Sequence of chain 1.A:
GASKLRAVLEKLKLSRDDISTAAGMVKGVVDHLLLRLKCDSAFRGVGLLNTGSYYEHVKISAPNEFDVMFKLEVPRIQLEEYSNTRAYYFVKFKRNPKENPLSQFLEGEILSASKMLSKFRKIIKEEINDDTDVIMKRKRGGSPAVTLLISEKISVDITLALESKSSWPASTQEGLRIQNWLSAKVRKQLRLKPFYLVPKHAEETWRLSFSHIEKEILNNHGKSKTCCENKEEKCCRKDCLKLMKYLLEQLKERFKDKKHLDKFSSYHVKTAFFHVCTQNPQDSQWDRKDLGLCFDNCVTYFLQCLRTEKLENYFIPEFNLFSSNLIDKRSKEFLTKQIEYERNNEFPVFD

The small molecule below binds the protein below.
Small molecule (SMILES): O=C(NCc1ccc2ncccc2c1)c1cc(Br)ccc1O

Binding-site contacts:
Ligand atom C19 contacts residue PHE219 of chain 1.A at 3.6 Å (hydrophobic).
Ligand atom C3 contacts residue LEU217 of chain 1.A at 3.9 Å (hydrophobic).
Ligand atom C17 contacts residue GLU223 of chain 1.A at 3.5 Å.
Ligand atom C4 contacts residue ARG216 of chain 1.A at 4.0 Å.
Ligand atom BR21 contacts residue LYS279 of chain 1.A at 3.9 Å.
Ligand atom C18 contacts residue SER220 of chain 1.A at 3.5 Å.
Ligand atom C8 contacts residue ARG216 of chain 1.A at 3.7 Å.
Ligand atom C9 contacts residue ARG216 of chain 1.A at 3.8 Å.
Ligand atom O20 contacts residue TYR276 of chain 1.A at 3.6 Å.
Ligand atom C16 contacts residue PHE324 of chain 1.A at 3.9 Å (hydrophobic).
Ligand atom C2 contacts residue ASN322 of chain 1.A at 3.6 Å.
Ligand atom C4 contacts residue ALA87 of chain 1.A at 3.8 Å (hydrophobic).
Ligand atom O20 contacts residue ARG216 of chain 1.A at 4.0 Å.
Ligand atom C13 contacts residue ASN322 of chain 1.A at 3.9 Å.
Ligand atom C15 contacts residue PHE324 of chain 1.A at 3.6 Å (hydrophobic).
Ligand atom C2 contacts residue LEU217 of chain 1.A at 3.2 Å (hydrophobic).
Ligand atom O20 contacts residue PHE219 of chain 1.A at 2.9 Å (h-bond).
Ligand atom C18 contacts residue PHE219 of chain 1.A at 3.6 Å (hydrophobic).
Ligand atom N1 contacts residue LEU217 of chain 1.A at 3.5 Å (h-bond).
Ligand atom N1 contacts residue PHE219 of chain 1.A at 3.9 Å.
Ligand atom C9 contacts residue TYR276 of chain 1.A at 3.7 Å (hydrophobic).
Ligand atom C5 contacts residue ARG216 of chain 1.A at 3.9 Å.
Ligand atom C18 contacts residue TYR276 of chain 1.A at 3.8 Å (hydrophobic).
Ligand atom C7 contacts residue ARG216 of chain 1.A at 3.6 Å.
Ligand atom N12 contacts residue TYR88 of chain 1.A at 3.9 Å.
Ligand atom O20 contacts residue SER218 of chain 1.A at 3.6 Å.
Ligand atom C6 contacts residue LEU330 of chain 1.A at 4.0 Å (hydrophobic).
Ligand atom C6 contacts residue ARG216 of chain 1.A at 3.8 Å.
Ligand atom N12 contacts residue PHE328 of chain 1.A at 3.9 Å.
Ligand atom N12 contacts residue LEU330 of chain 1.A at 3.9 Å.
Ligand atom C11 contacts residue LYS202 of chain 1.A at 3.8 Å.
Ligand atom BR21 contacts residue PHE283 of chain 1.A at 3.5 Å.
Ligand atom C3 contacts residue ASN322 of chain 1.A at 3.5 Å.
Ligand atom O22 contacts residue PHE324 of chain 1.A at 4.0 Å.
Ligand atom O22 contacts residue ASN322 of chain 1.A at 2.8 Å (h-bond).
Ligand atom C3 contacts residue ARG216 of chain 1.A at 3.9 Å.
Ligand atom C14 contacts residue TYR276 of chain 1.A at 4.0 Å (hydrophobic).
Ligand atom C19 contacts residue TYR276 of chain 1.A at 3.5 Å (hydrophobic).
Ligand atom C4 contacts residue ASN322 of chain 1.A at 3.5 Å.
Ligand atom C5 contacts residue PHE328 of chain 1.A at 3.5 Å (hydrophobic).